The protein below binds the small molecule below.
Small molecule (SMILES): CC(=O)N[C@@H]1[C@@H](O)[C@H](O)[C@@H](CO)O[C@H]1O

Binding-site contacts:
Ligand atom C6 contacts residue ILE794 of chain 1.E at 3.9 Å (hydrophobic).
Ligand atom O6 contacts residue ASN709 of chain 1.F at 4.3 Å.
Ligand atom O7 contacts residue ILE1130 of chain 1.F at 4.3 Å.
Ligand atom C1 contacts residue TYR796 of chain 1.E at 3.4 Å (hydrophobic).
Ligand atom O5 contacts residue ASN709 of chain 1.F at 3.7 Å.
Ligand atom O5 contacts residue TYR796 of chain 1.E at 3.0 Å.
Ligand atom C6 contacts residue ASN709 of chain 1.F at 4.4 Å.
Ligand atom C3 contacts residue ASN709 of chain 1.F at 3.4 Å.
Ligand atom O7 contacts residue TYR796 of chain 1.E at 3.6 Å.
Ligand atom O6 contacts residue ILE794 of chain 1.E at 3.2 Å.
Ligand atom C2 contacts residue ASN709 of chain 1.F at 3.8 Å.
Ligand atom C2 contacts residue TYR796 of chain 1.E at 4.0 Å (hydrophobic).
Ligand atom O4 contacts residue ASN709 of chain 1.F at 4.0 Å.
Ligand atom C5 contacts residue ASN709 of chain 1.F at 3.2 Å.
Ligand atom C5 contacts residue TYR796 of chain 1.E at 4.3 Å (hydrophobic).
Ligand atom C8 contacts residue ILE1130 of chain 1.F at 4.1 Å (hydrophobic).
Ligand atom C4 contacts residue ASN709 of chain 1.F at 3.7 Å.
Ligand atom C1 contacts residue ASN709 of chain 1.F at 3.3 Å.
Ligand atom N2 contacts residue ASN709 of chain 1.F at 3.9 Å.

Sequence of chain 1.E:
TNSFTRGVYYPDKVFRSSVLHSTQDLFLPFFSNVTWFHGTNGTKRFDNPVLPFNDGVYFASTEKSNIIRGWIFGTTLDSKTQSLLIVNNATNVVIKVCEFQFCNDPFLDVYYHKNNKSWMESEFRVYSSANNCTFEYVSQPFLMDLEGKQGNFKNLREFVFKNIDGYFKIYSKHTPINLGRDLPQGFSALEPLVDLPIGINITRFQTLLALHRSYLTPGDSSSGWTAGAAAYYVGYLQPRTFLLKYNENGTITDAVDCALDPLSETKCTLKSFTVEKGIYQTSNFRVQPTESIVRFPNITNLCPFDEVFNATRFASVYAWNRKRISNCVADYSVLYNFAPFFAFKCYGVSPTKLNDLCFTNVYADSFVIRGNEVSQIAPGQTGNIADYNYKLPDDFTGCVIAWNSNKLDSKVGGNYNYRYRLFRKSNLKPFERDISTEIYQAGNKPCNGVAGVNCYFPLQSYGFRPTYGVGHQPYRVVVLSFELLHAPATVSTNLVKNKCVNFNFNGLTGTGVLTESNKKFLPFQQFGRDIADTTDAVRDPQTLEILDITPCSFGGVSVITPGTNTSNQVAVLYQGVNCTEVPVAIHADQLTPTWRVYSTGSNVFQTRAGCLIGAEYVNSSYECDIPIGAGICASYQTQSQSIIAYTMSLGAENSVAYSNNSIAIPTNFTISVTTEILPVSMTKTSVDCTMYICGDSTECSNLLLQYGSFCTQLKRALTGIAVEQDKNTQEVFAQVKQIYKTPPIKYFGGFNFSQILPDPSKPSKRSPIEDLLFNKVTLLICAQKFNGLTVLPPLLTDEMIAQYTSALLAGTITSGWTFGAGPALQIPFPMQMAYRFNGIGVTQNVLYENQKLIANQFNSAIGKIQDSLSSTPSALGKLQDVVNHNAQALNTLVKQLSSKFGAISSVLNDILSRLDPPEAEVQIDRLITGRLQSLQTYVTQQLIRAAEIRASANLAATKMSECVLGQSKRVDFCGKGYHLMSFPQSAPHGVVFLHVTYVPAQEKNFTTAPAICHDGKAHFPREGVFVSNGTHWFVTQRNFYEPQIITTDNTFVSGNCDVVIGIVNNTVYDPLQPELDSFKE

Sequence of chain 1.F:
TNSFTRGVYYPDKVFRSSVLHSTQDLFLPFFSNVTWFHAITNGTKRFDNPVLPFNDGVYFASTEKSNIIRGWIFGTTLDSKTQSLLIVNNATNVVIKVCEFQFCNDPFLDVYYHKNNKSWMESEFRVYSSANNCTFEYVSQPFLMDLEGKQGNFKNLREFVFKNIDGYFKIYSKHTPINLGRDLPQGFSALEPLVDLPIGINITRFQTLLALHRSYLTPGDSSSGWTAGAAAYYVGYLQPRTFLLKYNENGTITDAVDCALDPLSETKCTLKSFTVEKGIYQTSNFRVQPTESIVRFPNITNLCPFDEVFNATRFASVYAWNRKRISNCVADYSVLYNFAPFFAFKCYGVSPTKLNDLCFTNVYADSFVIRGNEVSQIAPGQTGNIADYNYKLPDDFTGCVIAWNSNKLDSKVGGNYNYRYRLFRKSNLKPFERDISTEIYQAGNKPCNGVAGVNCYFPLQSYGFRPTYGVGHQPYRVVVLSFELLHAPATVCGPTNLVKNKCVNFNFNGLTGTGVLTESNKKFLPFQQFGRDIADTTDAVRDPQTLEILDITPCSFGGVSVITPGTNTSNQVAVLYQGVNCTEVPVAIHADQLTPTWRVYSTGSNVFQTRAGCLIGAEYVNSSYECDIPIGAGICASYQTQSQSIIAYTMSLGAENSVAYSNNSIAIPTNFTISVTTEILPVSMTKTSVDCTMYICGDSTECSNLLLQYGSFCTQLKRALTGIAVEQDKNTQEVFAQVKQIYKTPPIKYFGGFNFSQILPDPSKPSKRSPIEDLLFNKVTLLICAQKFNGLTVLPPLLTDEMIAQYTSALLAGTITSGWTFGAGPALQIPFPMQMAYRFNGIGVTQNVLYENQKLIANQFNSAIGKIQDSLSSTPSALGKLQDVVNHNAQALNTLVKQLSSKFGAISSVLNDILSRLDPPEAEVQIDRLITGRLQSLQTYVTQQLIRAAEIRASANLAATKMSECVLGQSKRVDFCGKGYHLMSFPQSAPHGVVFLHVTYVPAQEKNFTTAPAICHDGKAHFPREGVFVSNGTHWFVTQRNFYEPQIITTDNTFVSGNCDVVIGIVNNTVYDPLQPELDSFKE